Binding-site contacts:
Ligand atom C36 contacts residue LYS136 of chain 1.B at 3.4 Å.
Ligand atom N27 contacts residue AM1 of chain 1.L at 3.2 Å.
Ligand atom N3 contacts residue AM1 of chain 1.L at 3.0 Å.
Ligand atom C37 contacts residue LYS136 of chain 1.B at 3.6 Å.
Ligand atom C44 contacts residue AM1 of chain 1.L at 3.4 Å.
Ligand atom C40 contacts residue TRP81 of chain 1.B at 3.3 Å (hydrophobic).
Ligand atom N35 contacts residue AM1 of chain 1.L at 3.2 Å.
Ligand atom O48 contacts residue AM1 of chain 1.L at 2.2 Å.
Ligand atom O49 contacts residue AM1 of chain 1.L at 2.7 Å.
Ligand atom O9 contacts residue TYR108 of chain 1.B at 2.8 Å (h-bond).
Ligand atom N45 contacts residue AM1 of chain 1.L at 3.4 Å.
Ligand atom O10 contacts residue LYS136 of chain 1.B at 3.5 Å (salt-bridge).
Ligand atom N45 contacts residue TRP81 of chain 1.B at 3.5 Å.
Ligand atom O47 contacts residue LYS136 of chain 1.B at 3.2 Å (salt-bridge).
Ligand atom C12 contacts residue ILE43 of chain 1.B at 3.3 Å (hydrophobic).
Ligand atom C4 contacts residue AM1 of chain 1.L at 3.1 Å.
Ligand atom O50 contacts residue AM1 of chain 1.L at 2.5 Å.
Ligand atom O51 contacts residue LYS127 of chain 1.B at 3.0 Å (salt-bridge).
Ligand atom C25 contacts residue LYS127 of chain 1.B at 3.6 Å.
Ligand atom O8 contacts residue ALA42 of chain 1.B at 3.6 Å.
Ligand atom C41 contacts residue TRP81 of chain 1.B at 3.2 Å (hydrophobic).
Ligand atom O51 contacts residue AM1 of chain 1.L at 2.6 Å.
Ligand atom C33 contacts residue TRP81 of chain 1.B at 3.6 Å (hydrophobic).
Ligand atom C36 contacts residue AM1 of chain 1.L at 3.1 Å.
Ligand atom C44 contacts residue TRP81 of chain 1.B at 3.6 Å (hydrophobic).
Ligand atom C42 contacts residue TYR102 of chain 1.B at 3.4 Å (hydrophobic).
Ligand atom C37 contacts residue TRP81 of chain 1.B at 3.6 Å (hydrophobic).
Ligand atom C26 contacts residue LYS127 of chain 1.B at 3.6 Å.
Ligand atom N32 contacts residue TRP81 of chain 1.B at 3.6 Å.
Ligand atom C26 contacts residue AM1 of chain 1.L at 3.3 Å.
Ligand atom O49 contacts residue LYS127 of chain 1.B at 2.9 Å (salt-bridge).
Ligand atom O46 contacts residue AM1 of chain 1.L at 2.7 Å.
Ligand atom O47 contacts residue AM1 of chain 1.L at 2.4 Å.
Ligand atom O9 contacts residue AM1 of chain 1.L at 2.6 Å.
Ligand atom C39 contacts residue TYR54 of chain 1.B at 3.6 Å (hydrophobic).
Ligand atom C38 contacts residue SER70 of chain 1.B at 3.6 Å.
Ligand atom C42 contacts residue TRP81 of chain 1.B at 3.5 Å (hydrophobic).
Ligand atom C43 contacts residue LYS127 of chain 1.B at 3.5 Å.
Ligand atom C44 contacts residue LYS127 of chain 1.B at 3.4 Å.
Ligand atom O10 contacts residue AM1 of chain 1.L at 2.2 Å.

Sequence of chain 1.B:
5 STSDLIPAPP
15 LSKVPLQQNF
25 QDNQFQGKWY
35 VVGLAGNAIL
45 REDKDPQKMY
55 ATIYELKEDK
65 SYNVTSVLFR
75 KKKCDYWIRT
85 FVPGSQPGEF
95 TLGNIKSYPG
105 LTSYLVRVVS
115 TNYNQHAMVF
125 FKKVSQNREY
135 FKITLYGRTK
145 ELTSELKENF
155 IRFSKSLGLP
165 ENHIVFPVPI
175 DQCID

A small-molecule ligand and the protein it binds are described below.
Small molecule (SMILES): O=C(NCCCN(CCCCN(CCCNC(=O)c1cccc(=O)n1O)C(=O)c1cccc(=O)n1O)C(=O)c1cccc(=O)n1O)c1cccc(=O)n1O